Sequence of chain 2.C:
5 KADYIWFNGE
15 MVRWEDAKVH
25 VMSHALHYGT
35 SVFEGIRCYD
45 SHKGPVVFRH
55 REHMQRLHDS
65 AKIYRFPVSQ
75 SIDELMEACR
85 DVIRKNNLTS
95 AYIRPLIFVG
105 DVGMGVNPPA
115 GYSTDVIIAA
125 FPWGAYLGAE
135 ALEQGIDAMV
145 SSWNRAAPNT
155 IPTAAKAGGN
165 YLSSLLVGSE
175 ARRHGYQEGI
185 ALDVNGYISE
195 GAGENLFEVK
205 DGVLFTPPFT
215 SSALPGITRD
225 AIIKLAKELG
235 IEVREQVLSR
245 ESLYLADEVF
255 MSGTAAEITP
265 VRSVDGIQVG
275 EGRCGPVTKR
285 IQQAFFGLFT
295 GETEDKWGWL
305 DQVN

The small molecule below binds the protein below.
Small molecule (SMILES): CC(C)CCC(=O)O

Binding-site contacts:
Ligand atom OXT contacts residue ALA259 of chain 2.C at 3.0 Å (h-bond).
Ligand atom OXT contacts residue PLP1 of chain 2.H at 3.7 Å.
Ligand atom CA contacts residue TYR96 of chain 2.C at 4.0 Å (hydrophobic).
Ligand atom CG contacts residue ALA259 of chain 2.C at 4.4 Å (hydrophobic).
Ligand atom CA contacts residue LYS160 of chain 2.C at 3.6 Å.
Ligand atom CD1 contacts residue TYR130 of chain 2.C at 4.3 Å (hydrophobic).
Ligand atom CA contacts residue TYR165 of chain 2.C at 4.4 Å (hydrophobic).
Ligand atom O contacts residue GLY39 of chain 2.C at 3.7 Å.
Ligand atom C contacts residue THR258 of chain 2.C at 3.9 Å.
Ligand atom CA contacts residue PLP1 of chain 2.H at 3.6 Å.
Ligand atom C contacts residue ALA259 of chain 2.C at 3.6 Å (hydrophobic).
Ligand atom CD2 contacts residue TYR165 of chain 2.C at 3.8 Å (hydrophobic).
Ligand atom CB contacts residue PHE37 of chain 2.C at 4.2 Å (hydrophobic).
Ligand atom O contacts residue ALA259 of chain 2.C at 3.4 Å (h-bond).
Ligand atom CD2 contacts residue GLY197 of chain 2.C at 3.4 Å.
Ligand atom OXT contacts residue GLY197 of chain 2.C at 4.3 Å.
Ligand atom CB contacts residue LYS160 of chain 2.C at 4.5 Å.
Ligand atom O contacts residue TYR96 of chain 2.C at 2.8 Å (h-bond).
Ligand atom OXT contacts residue THR258 of chain 2.C at 3.2 Å (h-bond).
Ligand atom OXT contacts residue GLY257 of chain 2.C at 4.0 Å.
Ligand atom O contacts residue THR258 of chain 2.C at 3.6 Å.
Ligand atom C contacts residue PLP1 of chain 2.H at 4.1 Å.
Ligand atom CB contacts residue TYR96 of chain 2.C at 3.8 Å (hydrophobic).
Ligand atom C contacts residue TYR96 of chain 2.C at 3.8 Å (hydrophobic).
Ligand atom CB contacts residue TYR165 of chain 2.C at 4.2 Å (hydrophobic).